Binding-site contacts:
Ligand atom O7 contacts residue ASN239 of chain 1.A at 3.6 Å (h-bond).
Ligand atom C1 contacts residue ASN239 of chain 1.A at 1.5 Å.
Ligand atom C7 contacts residue ASN239 of chain 1.A at 3.6 Å.
Ligand atom C3 contacts residue ASN239 of chain 1.A at 3.7 Å.
Ligand atom C2 contacts residue ASN239 of chain 1.A at 2.6 Å.
Ligand atom O5 contacts residue ASN239 of chain 1.A at 2.4 Å (h-bond).
Ligand atom O3 contacts residue ASN239 of chain 1.A at 3.3 Å (h-bond).
Ligand atom C5 contacts residue ASN239 of chain 1.A at 3.7 Å.
Ligand atom O7 contacts residue MET237 of chain 1.A at 3.4 Å (h-bond).
Ligand atom N2 contacts residue ASN239 of chain 1.A at 3.5 Å (h-bond).
Ligand atom C4 contacts residue ASN239 of chain 1.A at 4.3 Å.

Sequence of chain 1.A:
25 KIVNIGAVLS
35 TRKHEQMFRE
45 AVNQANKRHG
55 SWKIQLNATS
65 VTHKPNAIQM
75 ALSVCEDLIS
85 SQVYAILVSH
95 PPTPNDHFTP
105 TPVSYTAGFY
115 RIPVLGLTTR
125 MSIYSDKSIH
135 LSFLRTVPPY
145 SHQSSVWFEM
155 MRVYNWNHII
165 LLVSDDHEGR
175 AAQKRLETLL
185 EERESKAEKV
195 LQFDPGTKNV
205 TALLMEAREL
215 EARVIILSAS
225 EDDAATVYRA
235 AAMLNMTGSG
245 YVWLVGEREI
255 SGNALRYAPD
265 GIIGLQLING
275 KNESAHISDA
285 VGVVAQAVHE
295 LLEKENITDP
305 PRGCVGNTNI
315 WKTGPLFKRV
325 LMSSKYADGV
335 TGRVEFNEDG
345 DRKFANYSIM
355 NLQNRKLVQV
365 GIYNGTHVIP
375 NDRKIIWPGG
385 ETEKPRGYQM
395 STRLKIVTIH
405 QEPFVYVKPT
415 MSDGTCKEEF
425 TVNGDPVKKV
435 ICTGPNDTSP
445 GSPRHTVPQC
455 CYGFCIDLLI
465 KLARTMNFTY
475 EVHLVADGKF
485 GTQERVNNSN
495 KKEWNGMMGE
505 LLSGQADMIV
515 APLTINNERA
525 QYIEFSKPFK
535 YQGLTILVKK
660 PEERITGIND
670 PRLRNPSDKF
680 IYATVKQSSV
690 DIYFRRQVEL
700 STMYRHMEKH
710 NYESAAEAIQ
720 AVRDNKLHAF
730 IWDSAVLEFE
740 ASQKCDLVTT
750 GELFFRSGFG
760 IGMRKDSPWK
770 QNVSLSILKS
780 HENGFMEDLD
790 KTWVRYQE

A small-molecule ligand and the protein it binds are described below.
Small molecule (SMILES): CC(=O)N[C@@H]1[C@@H](O)[C@H](O)[C@@H](CO)O[C@H]1O